Binding-site contacts:
Ligand atom C1 contacts residue GLN87 of chain 1.A at 3.9 Å.
Ligand atom O3 contacts residue HIS37 of chain 1.A at 3.6 Å.
Ligand atom C3 contacts residue ASN89 of chain 1.A at 3.8 Å.
Ligand atom C8 contacts residue MET75 of chain 1.A at 3.4 Å (hydrophobic).
Ligand atom C1 contacts residue ASN89 of chain 1.A at 1.4 Å.
Ligand atom C5 contacts residue LEU35 of chain 1.A at 4.2 Å (hydrophobic).
Ligand atom C8 contacts residue SER76 of chain 1.A at 4.0 Å.
Ligand atom C4 contacts residue LEU35 of chain 1.A at 4.4 Å (hydrophobic).
Ligand atom C5 contacts residue SER33 of chain 1.A at 3.7 Å.
Ligand atom C4 contacts residue ASN89 of chain 1.A at 4.2 Å.
Ligand atom O3 contacts residue ASN36 of chain 1.A at 3.7 Å.
Ligand atom C6 contacts residue PHE144 of chain 1.A at 4.3 Å (hydrophobic).
Ligand atom O5 contacts residue ASN89 of chain 1.A at 2.4 Å (h-bond).
Ligand atom C7 contacts residue LYS38 of chain 1.A at 3.8 Å.
Ligand atom C3 contacts residue LEU35 of chain 1.A at 4.0 Å (hydrophobic).
Ligand atom C3 contacts residue ASN36 of chain 1.A at 4.0 Å.
Ligand atom O4 contacts residue ASN36 of chain 1.A at 3.3 Å.
Ligand atom C5 contacts residue ASN89 of chain 1.A at 3.7 Å.
Ligand atom N2 contacts residue ASN89 of chain 1.A at 2.9 Å (h-bond).
Ligand atom N2 contacts residue HIS37 of chain 1.A at 3.7 Å.
Ligand atom O4 contacts residue LEU35 of chain 1.A at 4.3 Å.
Ligand atom C8 contacts residue HIS37 of chain 1.A at 4.3 Å.
Ligand atom C4 contacts residue ASN36 of chain 1.A at 4.2 Å.
Ligand atom O3 contacts residue LYS38 of chain 1.A at 3.1 Å.
Ligand atom O7 contacts residue ALA74 of chain 1.A at 4.3 Å.
Ligand atom C3 contacts residue LYS38 of chain 1.A at 4.3 Å.
Ligand atom C1 contacts residue PHE144 of chain 1.A at 4.1 Å (hydrophobic).
Ligand atom C2 contacts residue LYS38 of chain 1.A at 3.9 Å.
Ligand atom C3 contacts residue HIS37 of chain 1.A at 4.0 Å.
Ligand atom C5 contacts residue ASN36 of chain 1.A at 4.0 Å.
Ligand atom C7 contacts residue ASN89 of chain 1.A at 3.2 Å.
Ligand atom O7 contacts residue LYS38 of chain 1.A at 2.9 Å (salt-bridge).
Ligand atom O7 contacts residue ASN89 of chain 1.A at 3.2 Å (h-bond).
Ligand atom N2 contacts residue LYS38 of chain 1.A at 4.0 Å.
Ligand atom C8 contacts residue ALA74 of chain 1.A at 4.3 Å (hydrophobic).
Ligand atom C2 contacts residue ASN89 of chain 1.A at 2.4 Å.
Ligand atom C6 contacts residue ASN36 of chain 1.A at 4.1 Å.
Ligand atom C8 contacts residue LYS38 of chain 1.A at 3.7 Å.
Ligand atom O5 contacts residue PHE144 of chain 1.A at 3.7 Å.
Ligand atom C6 contacts residue SER33 of chain 1.A at 4.0 Å.

Sequence of chain 1.A:
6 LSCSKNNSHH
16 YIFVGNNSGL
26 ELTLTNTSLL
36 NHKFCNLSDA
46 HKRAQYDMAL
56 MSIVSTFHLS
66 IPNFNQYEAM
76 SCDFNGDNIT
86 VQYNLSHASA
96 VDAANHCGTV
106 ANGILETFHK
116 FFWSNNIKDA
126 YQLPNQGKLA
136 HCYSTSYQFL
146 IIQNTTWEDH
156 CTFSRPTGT

A protein and the small-molecule ligand that binds it are described below.
Small molecule (SMILES): CC(=O)N[C@@H]1[C@@H](O)[C@H](O)[C@@H](CO)O[C@H]1O